Binding-site contacts:
Ligand atom N6 contacts residue PHE4959 of chain 1.D at 3.7 Å.
Ligand atom C5 contacts residue PHE4959 of chain 1.D at 4.0 Å (hydrophobic).
Ligand atom C6 contacts residue CYS4958 of chain 1.D at 4.2 Å (hydrophobic).
Ligand atom O2' contacts residue MET4954 of chain 1.D at 4.2 Å.
Ligand atom C5' contacts residue LYS4214 of chain 1.D at 4.2 Å.
Ligand atom C4 contacts residue MET4954 of chain 1.D at 4.0 Å (hydrophobic).
Ligand atom C8 contacts residue MET4954 of chain 1.D at 3.2 Å (hydrophobic).
Ligand atom C2 contacts residue LEU4985 of chain 1.D at 3.7 Å (hydrophobic).
Ligand atom C6 contacts residue HIS4983 of chain 1.D at 3.7 Å.
Ligand atom C6 contacts residue THR4979 of chain 1.D at 4.2 Å.
Ligand atom C2' contacts residue THR4979 of chain 1.D at 3.9 Å.
Ligand atom O5' contacts residue LYS4214 of chain 1.D at 3.1 Å (salt-bridge).
Ligand atom C5 contacts residue THR4979 of chain 1.D at 3.9 Å.
Ligand atom N7 contacts residue MET4954 of chain 1.D at 4.3 Å.
Ligand atom N7 contacts residue LYS4957 of chain 1.D at 3.6 Å.
Ligand atom N7 contacts residue CYS4958 of chain 1.D at 3.6 Å.
Ligand atom C6 contacts residue PHE4959 of chain 1.D at 4.1 Å (hydrophobic).
Ligand atom O2' contacts residue PHE4975 of chain 1.D at 3.9 Å.
Ligand atom C1' contacts residue MET4954 of chain 1.D at 3.7 Å (hydrophobic).
Ligand atom C2 contacts residue ASN4984 of chain 1.D at 3.4 Å.
Ligand atom C2 contacts residue THR4979 of chain 1.D at 3.5 Å.
Ligand atom N3 contacts residue THR4979 of chain 1.D at 4.1 Å.
Ligand atom N1 contacts residue THR4979 of chain 1.D at 3.7 Å.
Ligand atom N7 contacts residue PHE4959 of chain 1.D at 3.2 Å (h-bond).
Ligand atom C4 contacts residue THR4979 of chain 1.D at 3.8 Å.
Ligand atom N6 contacts residue CYS4958 of chain 1.D at 3.5 Å (h-bond).
Ligand atom N1 contacts residue ASN4984 of chain 1.D at 3.7 Å.
Ligand atom N1 contacts residue LEU4985 of chain 1.D at 3.3 Å (h-bond).
Ligand atom C8 contacts residue LYS4957 of chain 1.D at 3.6 Å.
Ligand atom N9 contacts residue MET4954 of chain 1.D at 3.8 Å.
Ligand atom N1 contacts residue HIS4983 of chain 1.D at 3.5 Å (h-bond).
Ligand atom C8 contacts residue PHE4959 of chain 1.D at 4.2 Å (hydrophobic).
Ligand atom N6 contacts residue ILE4960 of chain 1.D at 3.4 Å.
Ligand atom O4' contacts residue MET4954 of chain 1.D at 3.7 Å.
Ligand atom N9 contacts residue THR4979 of chain 1.D at 4.2 Å.
Ligand atom O2' contacts residue THR4979 of chain 1.D at 3.7 Å.
Ligand atom N3 contacts residue LEU4985 of chain 1.D at 4.2 Å.
Ligand atom N6 contacts residue HIS4983 of chain 1.D at 3.0 Å (h-bond).
Ligand atom N7 contacts residue THR4979 of chain 1.D at 3.8 Å.
Ligand atom C8 contacts residue THR4979 of chain 1.D at 4.0 Å.

Sequence of chain 1.D:
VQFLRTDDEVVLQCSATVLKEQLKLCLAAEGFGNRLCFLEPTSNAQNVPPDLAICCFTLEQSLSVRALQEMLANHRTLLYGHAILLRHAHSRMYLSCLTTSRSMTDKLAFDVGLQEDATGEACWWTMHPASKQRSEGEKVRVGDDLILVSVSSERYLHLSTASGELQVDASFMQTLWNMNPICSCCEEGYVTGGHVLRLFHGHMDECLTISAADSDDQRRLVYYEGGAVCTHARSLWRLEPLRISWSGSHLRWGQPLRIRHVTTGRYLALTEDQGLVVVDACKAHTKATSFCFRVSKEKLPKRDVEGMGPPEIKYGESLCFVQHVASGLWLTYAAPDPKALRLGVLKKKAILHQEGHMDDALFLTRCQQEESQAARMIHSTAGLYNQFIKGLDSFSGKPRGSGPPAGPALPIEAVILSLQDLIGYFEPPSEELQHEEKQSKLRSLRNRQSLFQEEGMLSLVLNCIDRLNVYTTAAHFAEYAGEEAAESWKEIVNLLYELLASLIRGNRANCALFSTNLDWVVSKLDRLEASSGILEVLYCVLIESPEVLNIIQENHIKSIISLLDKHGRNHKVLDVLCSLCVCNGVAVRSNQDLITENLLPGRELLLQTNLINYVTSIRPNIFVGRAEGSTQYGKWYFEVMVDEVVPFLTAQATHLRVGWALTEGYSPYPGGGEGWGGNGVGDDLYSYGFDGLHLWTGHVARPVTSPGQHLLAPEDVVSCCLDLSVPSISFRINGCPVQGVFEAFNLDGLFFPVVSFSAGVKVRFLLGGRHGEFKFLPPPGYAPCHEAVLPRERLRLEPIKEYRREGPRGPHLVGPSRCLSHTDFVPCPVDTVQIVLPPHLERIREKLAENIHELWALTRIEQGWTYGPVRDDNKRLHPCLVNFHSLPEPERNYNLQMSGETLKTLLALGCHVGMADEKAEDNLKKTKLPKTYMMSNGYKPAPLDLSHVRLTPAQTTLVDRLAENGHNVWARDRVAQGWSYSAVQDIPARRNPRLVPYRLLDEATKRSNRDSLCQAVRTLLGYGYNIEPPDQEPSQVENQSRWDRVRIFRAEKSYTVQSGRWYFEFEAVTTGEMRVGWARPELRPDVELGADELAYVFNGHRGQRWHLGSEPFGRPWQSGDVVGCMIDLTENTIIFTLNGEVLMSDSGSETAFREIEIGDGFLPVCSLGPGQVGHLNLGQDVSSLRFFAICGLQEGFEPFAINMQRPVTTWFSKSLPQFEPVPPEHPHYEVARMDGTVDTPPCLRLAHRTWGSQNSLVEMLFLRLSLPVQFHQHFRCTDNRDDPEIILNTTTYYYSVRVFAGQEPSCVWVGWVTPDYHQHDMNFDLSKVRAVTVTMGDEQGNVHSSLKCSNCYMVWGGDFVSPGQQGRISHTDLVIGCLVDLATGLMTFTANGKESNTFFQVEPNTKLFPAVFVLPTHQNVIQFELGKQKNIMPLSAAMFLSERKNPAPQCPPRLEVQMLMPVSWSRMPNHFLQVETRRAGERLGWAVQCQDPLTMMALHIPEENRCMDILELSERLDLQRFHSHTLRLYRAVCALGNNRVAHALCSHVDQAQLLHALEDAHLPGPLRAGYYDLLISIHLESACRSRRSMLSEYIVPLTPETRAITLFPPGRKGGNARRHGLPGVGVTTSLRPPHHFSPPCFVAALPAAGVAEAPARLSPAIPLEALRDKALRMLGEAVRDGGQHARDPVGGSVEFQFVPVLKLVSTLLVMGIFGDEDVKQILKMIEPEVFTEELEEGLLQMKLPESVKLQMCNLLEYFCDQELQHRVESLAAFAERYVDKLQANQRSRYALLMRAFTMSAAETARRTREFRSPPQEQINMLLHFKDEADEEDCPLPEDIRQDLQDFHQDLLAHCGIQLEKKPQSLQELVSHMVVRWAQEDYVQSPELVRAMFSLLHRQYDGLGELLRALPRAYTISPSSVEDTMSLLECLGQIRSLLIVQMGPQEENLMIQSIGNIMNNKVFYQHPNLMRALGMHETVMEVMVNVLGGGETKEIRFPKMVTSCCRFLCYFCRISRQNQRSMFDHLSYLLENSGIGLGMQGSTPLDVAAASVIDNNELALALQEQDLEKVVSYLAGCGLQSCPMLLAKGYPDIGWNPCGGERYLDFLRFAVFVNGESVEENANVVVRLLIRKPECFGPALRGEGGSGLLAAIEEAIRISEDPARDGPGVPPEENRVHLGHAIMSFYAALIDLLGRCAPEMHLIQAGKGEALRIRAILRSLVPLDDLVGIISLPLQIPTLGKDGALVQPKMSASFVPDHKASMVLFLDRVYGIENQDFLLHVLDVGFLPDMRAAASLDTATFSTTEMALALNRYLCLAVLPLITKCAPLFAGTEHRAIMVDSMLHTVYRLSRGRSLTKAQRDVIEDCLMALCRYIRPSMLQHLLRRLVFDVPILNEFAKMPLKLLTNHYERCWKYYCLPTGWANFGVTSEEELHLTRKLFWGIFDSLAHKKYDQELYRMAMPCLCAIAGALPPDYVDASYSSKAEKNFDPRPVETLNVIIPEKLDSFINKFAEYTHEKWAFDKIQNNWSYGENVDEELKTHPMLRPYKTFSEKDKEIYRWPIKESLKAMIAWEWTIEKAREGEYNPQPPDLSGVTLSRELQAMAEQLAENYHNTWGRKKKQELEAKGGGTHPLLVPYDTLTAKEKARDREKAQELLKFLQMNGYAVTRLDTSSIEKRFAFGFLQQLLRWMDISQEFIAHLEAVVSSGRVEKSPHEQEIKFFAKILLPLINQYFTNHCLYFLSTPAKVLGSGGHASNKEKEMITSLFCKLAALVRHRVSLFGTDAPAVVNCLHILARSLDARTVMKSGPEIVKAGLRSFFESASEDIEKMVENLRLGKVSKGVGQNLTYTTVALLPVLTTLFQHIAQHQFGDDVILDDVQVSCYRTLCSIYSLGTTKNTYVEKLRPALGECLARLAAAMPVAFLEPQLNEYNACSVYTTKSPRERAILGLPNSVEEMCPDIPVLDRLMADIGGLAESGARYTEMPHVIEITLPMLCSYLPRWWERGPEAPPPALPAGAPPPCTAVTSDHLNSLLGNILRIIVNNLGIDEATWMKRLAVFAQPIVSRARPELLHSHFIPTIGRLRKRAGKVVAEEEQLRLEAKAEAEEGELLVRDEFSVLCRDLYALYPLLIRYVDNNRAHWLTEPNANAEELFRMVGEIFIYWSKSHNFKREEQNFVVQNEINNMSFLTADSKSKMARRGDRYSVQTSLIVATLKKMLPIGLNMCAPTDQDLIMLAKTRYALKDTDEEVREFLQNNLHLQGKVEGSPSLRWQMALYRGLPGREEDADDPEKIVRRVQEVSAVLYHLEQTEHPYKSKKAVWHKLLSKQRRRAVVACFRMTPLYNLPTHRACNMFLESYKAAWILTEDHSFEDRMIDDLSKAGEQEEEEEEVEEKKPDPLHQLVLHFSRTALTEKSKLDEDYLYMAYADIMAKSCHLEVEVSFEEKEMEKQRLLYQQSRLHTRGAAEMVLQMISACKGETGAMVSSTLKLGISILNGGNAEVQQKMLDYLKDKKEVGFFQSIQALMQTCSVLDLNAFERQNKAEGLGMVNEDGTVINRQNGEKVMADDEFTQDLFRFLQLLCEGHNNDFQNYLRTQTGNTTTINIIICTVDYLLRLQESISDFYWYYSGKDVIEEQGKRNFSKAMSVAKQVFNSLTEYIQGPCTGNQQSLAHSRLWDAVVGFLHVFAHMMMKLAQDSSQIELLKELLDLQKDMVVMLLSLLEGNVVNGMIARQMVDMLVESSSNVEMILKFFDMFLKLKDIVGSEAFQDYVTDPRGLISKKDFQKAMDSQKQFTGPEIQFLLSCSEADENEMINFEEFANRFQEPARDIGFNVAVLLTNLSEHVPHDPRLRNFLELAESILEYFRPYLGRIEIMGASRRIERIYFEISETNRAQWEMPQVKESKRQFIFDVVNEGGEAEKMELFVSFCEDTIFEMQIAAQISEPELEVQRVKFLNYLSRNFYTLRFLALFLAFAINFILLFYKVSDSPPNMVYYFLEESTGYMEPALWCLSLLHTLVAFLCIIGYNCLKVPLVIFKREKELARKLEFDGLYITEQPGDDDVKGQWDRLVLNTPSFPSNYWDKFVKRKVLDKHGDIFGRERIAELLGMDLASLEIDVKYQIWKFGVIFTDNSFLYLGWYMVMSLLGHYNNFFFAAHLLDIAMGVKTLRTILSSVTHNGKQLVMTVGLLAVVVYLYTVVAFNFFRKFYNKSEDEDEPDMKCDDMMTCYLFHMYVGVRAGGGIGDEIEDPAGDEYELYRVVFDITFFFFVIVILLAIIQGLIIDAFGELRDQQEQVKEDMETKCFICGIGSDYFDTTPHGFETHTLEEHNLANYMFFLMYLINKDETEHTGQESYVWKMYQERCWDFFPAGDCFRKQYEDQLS

The small molecule below binds the protein below.
Small molecule (SMILES): Nc1ncnc2c1ncn2[C@@H]1O[C@H](CO)[C@@H](O)[C@H]1O